Sequence of chain 16.C:
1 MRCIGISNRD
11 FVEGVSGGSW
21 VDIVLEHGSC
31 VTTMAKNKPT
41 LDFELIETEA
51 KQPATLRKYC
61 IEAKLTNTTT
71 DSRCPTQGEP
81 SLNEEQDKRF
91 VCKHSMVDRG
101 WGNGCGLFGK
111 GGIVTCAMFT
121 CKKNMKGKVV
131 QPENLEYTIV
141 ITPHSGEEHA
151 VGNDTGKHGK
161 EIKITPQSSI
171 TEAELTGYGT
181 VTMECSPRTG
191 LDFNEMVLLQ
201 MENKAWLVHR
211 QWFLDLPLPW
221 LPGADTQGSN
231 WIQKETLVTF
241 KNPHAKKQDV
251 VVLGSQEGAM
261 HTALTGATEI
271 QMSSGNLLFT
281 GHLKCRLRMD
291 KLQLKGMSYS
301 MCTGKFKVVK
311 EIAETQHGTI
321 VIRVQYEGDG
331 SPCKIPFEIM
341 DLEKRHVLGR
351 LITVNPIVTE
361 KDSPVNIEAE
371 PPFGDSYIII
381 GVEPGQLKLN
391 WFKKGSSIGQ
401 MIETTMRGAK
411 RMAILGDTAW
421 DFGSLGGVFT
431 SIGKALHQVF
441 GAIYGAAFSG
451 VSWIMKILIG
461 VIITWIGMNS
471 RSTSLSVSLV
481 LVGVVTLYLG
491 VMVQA

A small-molecule ligand and the protein it binds are described below.
Small molecule (SMILES): CC(=O)N[C@H]1[C@H](O[C@H]2[C@H](O)[C@@H](NC(C)=O)CO[C@@H]2CO)O[C@H](CO)[C@@H](O)[C@@H]1O

Sequence of chain 16.E:
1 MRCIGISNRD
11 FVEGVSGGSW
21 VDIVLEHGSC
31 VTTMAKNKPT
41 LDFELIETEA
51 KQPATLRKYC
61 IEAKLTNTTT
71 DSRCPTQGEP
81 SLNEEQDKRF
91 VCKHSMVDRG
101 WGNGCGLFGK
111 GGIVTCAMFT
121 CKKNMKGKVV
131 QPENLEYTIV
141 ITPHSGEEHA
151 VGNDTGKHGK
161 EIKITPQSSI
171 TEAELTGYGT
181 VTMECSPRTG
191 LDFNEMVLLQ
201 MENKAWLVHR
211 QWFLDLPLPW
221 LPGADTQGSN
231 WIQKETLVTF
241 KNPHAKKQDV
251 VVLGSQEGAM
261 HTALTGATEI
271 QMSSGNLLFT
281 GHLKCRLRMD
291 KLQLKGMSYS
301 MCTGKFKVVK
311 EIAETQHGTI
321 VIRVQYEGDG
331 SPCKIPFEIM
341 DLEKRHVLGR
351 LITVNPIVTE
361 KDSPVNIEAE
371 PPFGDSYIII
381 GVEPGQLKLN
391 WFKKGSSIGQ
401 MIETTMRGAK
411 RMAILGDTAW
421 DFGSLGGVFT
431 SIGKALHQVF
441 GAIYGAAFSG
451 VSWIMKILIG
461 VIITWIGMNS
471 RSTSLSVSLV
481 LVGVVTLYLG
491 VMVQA

Binding-site contacts:
Ligand atom C5 contacts residue GLY156 of chain 16.C at 4.0 Å.
Ligand atom C4 contacts residue HIS149 of chain 16.C at 3.7 Å.
Ligand atom C6 contacts residue HIS158 of chain 16.C at 3.9 Å.
Ligand atom C3 contacts residue ASN153 of chain 16.C at 3.9 Å.
Ligand atom C5 contacts residue HIS158 of chain 16.C at 4.2 Å.
Ligand atom C8 contacts residue ASN153 of chain 16.C at 3.9 Å.
Ligand atom O5 contacts residue ASN153 of chain 16.C at 2.2 Å (h-bond).
Ligand atom C7 contacts residue GLY102 of chain 16.E at 4.0 Å.
Ligand atom C7 contacts residue TRP101 of chain 16.E at 4.3 Å (hydrophobic).
Ligand atom N2 contacts residue ASN153 of chain 16.C at 3.2 Å (h-bond).
Ligand atom C1 contacts residue HIS149 of chain 16.C at 3.7 Å.
Ligand atom C3 contacts residue HIS149 of chain 16.C at 4.3 Å.
Ligand atom O7 contacts residue TRP101 of chain 16.E at 3.4 Å (h-bond).
Ligand atom C4 contacts residue ASN153 of chain 16.C at 4.2 Å.
Ligand atom C2 contacts residue ASN153 of chain 16.C at 2.6 Å.
Ligand atom C1 contacts residue HIS158 of chain 16.C at 4.1 Å.
Ligand atom O5 contacts residue HIS149 of chain 16.C at 3.8 Å.
Ligand atom C8 contacts residue ALA150 of chain 16.C at 4.5 Å (hydrophobic).
Ligand atom O7 contacts residue ASN103 of chain 16.E at 4.5 Å.
Ligand atom O5 contacts residue THR155 of chain 16.C at 3.8 Å.
Ligand atom C1 contacts residue ASN153 of chain 16.C at 1.4 Å.
Ligand atom C8 contacts residue HIS149 of chain 16.C at 3.5 Å.
Ligand atom O7 contacts residue ASN153 of chain 16.C at 4.0 Å.
Ligand atom C5 contacts residue ASN153 of chain 16.C at 3.6 Å.
Ligand atom C1 contacts residue THR155 of chain 16.C at 3.7 Å.
Ligand atom C2 contacts residue HIS149 of chain 16.C at 3.6 Å.
Ligand atom O5 contacts residue HIS158 of chain 16.C at 3.2 Å.
Ligand atom O6 contacts residue HIS149 of chain 16.C at 3.6 Å.
Ligand atom O3 contacts residue HIS149 of chain 16.C at 4.2 Å.
Ligand atom C6 contacts residue HIS149 of chain 16.C at 4.1 Å.
Ligand atom C5 contacts residue HIS149 of chain 16.C at 3.6 Å.
Ligand atom C6 contacts residue GLY156 of chain 16.C at 3.8 Å.
Ligand atom O6 contacts residue HIS158 of chain 16.C at 3.4 Å.
Ligand atom O5 contacts residue GLY156 of chain 16.C at 3.9 Å.
Ligand atom C7 contacts residue ASN153 of chain 16.C at 3.6 Å.
Ligand atom O7 contacts residue GLY102 of chain 16.E at 3.0 Å (h-bond).
Ligand atom C8 contacts residue TRP101 of chain 16.E at 4.4 Å (hydrophobic).